Binding-site contacts:
Ligand atom CE contacts residue ALA82 of chain 1.C at 3.7 Å (hydrophobic).
Ligand atom CG contacts residue GLY83 of chain 1.C at 3.8 Å.
Ligand atom OXT contacts residue GLY83 of chain 1.C at 3.6 Å.
Ligand atom NH1 contacts residue LEU107 of chain 1.C at 3.5 Å (h-bond).
Ligand atom CE contacts residue PHE84 of chain 1.C at 3.8 Å (hydrophobic).
Ligand atom CB contacts residue ASN110 of chain 1.C at 3.3 Å.
Ligand atom CZ contacts residue PHE84 of chain 1.C at 3.7 Å (hydrophobic).
Ligand atom NH2 contacts residue ASP106 of chain 1.C at 2.9 Å (salt-bridge).
Ligand atom C contacts residue GLY83 of chain 1.C at 3.5 Å.
Ligand atom CA contacts residue GLY83 of chain 1.C at 3.3 Å.
Ligand atom CH3 contacts residue PHE62 of chain 1.C at 3.5 Å (hydrophobic).
Ligand atom N contacts residue GLY83 of chain 1.C at 2.9 Å (h-bond).
Ligand atom CH contacts residue TYR81 of chain 1.C at 3.7 Å (hydrophobic).
Ligand atom CD contacts residue ALA82 of chain 1.C at 3.7 Å (hydrophobic).
Ligand atom NH1 contacts residue ASP106 of chain 1.C at 3.1 Å (salt-bridge).
Ligand atom NE contacts residue GLY83 of chain 1.C at 3.8 Å.
Ligand atom CZ contacts residue ASP106 of chain 1.C at 3.4 Å.
Ligand atom CD contacts residue SER61 of chain 1.C at 3.8 Å.
Ligand atom CD contacts residue HIS59 of chain 1.C at 3.6 Å.
Ligand atom NZ contacts residue SER61 of chain 1.C at 2.9 Å (h-bond).
Ligand atom NH2 contacts residue PHE84 of chain 1.C at 3.5 Å (h-bond).
Ligand atom CB contacts residue HIS59 of chain 1.C at 3.8 Å.
Ligand atom OXT contacts residue PHE84 of chain 1.C at 3.3 Å.
Ligand atom CG contacts residue ALA82 of chain 1.C at 3.7 Å (hydrophobic).
Ligand atom CE contacts residue SER61 of chain 1.C at 3.5 Å.
Ligand atom O contacts residue GLY83 of chain 1.C at 3.1 Å (h-bond).
Ligand atom NZ contacts residue PHE62 of chain 1.C at 3.5 Å.
Ligand atom OH contacts residue ALA82 of chain 1.C at 3.1 Å (h-bond).
Ligand atom CH3 contacts residue PHE31 of chain 1.C at 3.6 Å (hydrophobic).
Ligand atom OH contacts residue TYR81 of chain 1.C at 2.8 Å (h-bond).
Ligand atom OH contacts residue GLY80 of chain 1.C at 3.4 Å.
Ligand atom CZ contacts residue GLY83 of chain 1.C at 3.7 Å.
Ligand atom C contacts residue HIS59 of chain 1.C at 3.7 Å.
Ligand atom O contacts residue HIS59 of chain 1.C at 2.9 Å (h-bond).
Ligand atom CB contacts residue TYR81 of chain 1.C at 3.5 Å (hydrophobic).
Ligand atom CH3 contacts residue TYR81 of chain 1.C at 3.8 Å (hydrophobic).
Ligand atom O contacts residue ALA82 of chain 1.C at 3.4 Å.
Ligand atom NH2 contacts residue ILE85 of chain 1.C at 3.5 Å.
Ligand atom C contacts residue ALA82 of chain 1.C at 3.8 Å (hydrophobic).
Ligand atom CH contacts residue PHE62 of chain 1.C at 3.6 Å (hydrophobic).

The protein below binds the small molecule below.
Small molecule (SMILES): CC(=O)NCCCC[C@H](NC(=O)[C@H](CCCN=C(N)N)NC(=O)[C@H](C)NC(=O)[C@H](C)N)C(=O)O

Sequence of chain 1.C:
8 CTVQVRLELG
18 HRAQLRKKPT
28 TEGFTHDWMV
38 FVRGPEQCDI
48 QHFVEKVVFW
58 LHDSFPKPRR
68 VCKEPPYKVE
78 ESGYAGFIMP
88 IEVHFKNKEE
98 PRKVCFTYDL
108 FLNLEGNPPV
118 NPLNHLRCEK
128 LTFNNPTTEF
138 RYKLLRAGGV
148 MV